A protein and the small-molecule ligand that binds it are described below.
Small molecule (SMILES): CC[C@H](C)[C@H](NC(=O)[C@H](C)NC(=O)[C@H](CC(N)=O)NC(=O)[C@H](CCCN=C(N)N)NC(=O)[C@H](CCCN=C(N)N)NC(=O)CNC(=O)[C@@H](NC(=O)[C@H](CCCN=C(N)N)NC(=O)CNC(=O)[C@H](CO)NC(=O)[C@H](C)NC(=O)[C@@H](NC(=O)[C@H](Cc1ccccc1)NC(=O)[C@H](CC(=O)O)NC(=O)[C@H](C)NC(=O)[C@H](Cc1ccc(O)cc1)NC(=O)[C@@H](NC(=O)[C@@H](N)[C@@H](C)O)[C@@H](C)O)[C@@H](C)CC)[C@@H](C)O)C(=O)N[C@@H](CC1=NC=NC1)C(=O)N[C@@H](CC(=O)O)C(=O)O

Binding-site contacts:
Ligand atom NE contacts residue GLU204 of chain 1.A at 3.4 Å (salt-bridge).
Ligand atom NH2 contacts residue GLU171 of chain 1.A at 2.9 Å (salt-bridge).
Ligand atom O contacts residue CYS200 of chain 1.A at 3.2 Å.
Ligand atom NH2 contacts residue GLU231 of chain 1.A at 3.1 Å (salt-bridge).
Ligand atom NH1 contacts residue GLU231 of chain 1.A at 3.0 Å (salt-bridge).
Ligand atom CA contacts residue THR202 of chain 1.A at 3.5 Å.
Ligand atom N contacts residue GLU171 of chain 1.A at 2.8 Å (salt-bridge).
Ligand atom CA contacts residue ARG134 of chain 1.A at 3.4 Å.
Ligand atom ND1 contacts residue GLN85 of chain 1.A at 3.2 Å (h-bond).
Ligand atom NH1 contacts residue ASP329 of chain 1.A at 2.9 Å (salt-bridge).
Ligand atom CG2 contacts residue TYR236 of chain 1.A at 3.4 Å (hydrophobic).
Ligand atom CG1 contacts residue GLY201 of chain 1.A at 3.2 Å.
Ligand atom CG contacts residue GLU204 of chain 1.A at 3.5 Å.
Ligand atom CG contacts residue ALA241 of chain 1.A at 3.5 Å (hydrophobic).
Ligand atom O contacts residue GLY201 of chain 1.A at 3.3 Å (h-bond).
Ligand atom N contacts residue PHE130 of chain 1.A at 3.5 Å.
Ligand atom CB contacts residue GLU171 of chain 1.A at 3.5 Å.
Ligand atom N contacts residue ASP242 of chain 1.A at 3.0 Å (salt-bridge).
Ligand atom NH1 contacts residue GLU204 of chain 1.A at 3.0 Å (salt-bridge).
Ligand atom O contacts residue ARG134 of chain 1.A at 2.3 Å (salt-bridge).
Ligand atom O contacts residue PHE130 of chain 1.A at 3.4 Å.
Ligand atom CD1 contacts residue LEU199 of chain 1.A at 3.5 Å (hydrophobic).
Ligand atom C contacts residue GLY201 of chain 1.A at 3.3 Å.
Ligand atom NE contacts residue GLU171 of chain 1.A at 2.9 Å (salt-bridge).
Ligand atom CZ contacts residue GLU128 of chain 1.A at 3.5 Å.
Ligand atom NH2 contacts residue SER131 of chain 1.A at 3.5 Å (h-bond).
Ligand atom C contacts residue ARG134 of chain 1.A at 3.0 Å.
Ligand atom CD contacts residue GLU204 of chain 1.A at 2.8 Å.
Ligand atom O contacts residue LEU199 of chain 1.A at 3.4 Å (h-bond).
Ligand atom CA contacts residue LEU199 of chain 1.A at 3.3 Å (hydrophobic).
Ligand atom NH2 contacts residue GLU128 of chain 1.A at 3.2 Å (salt-bridge).
Ligand atom O contacts residue LYS169 of chain 1.A at 3.3 Å.
Ligand atom NH1 contacts residue PRO237 of chain 1.A at 3.5 Å.
Ligand atom NE contacts residue GLU128 of chain 1.A at 3.0 Å (salt-bridge).
Ligand atom CA contacts residue GLY201 of chain 1.A at 3.2 Å.
Ligand atom C contacts residue PHE130 of chain 1.A at 3.4 Å (hydrophobic).
Ligand atom N contacts residue GLY201 of chain 1.A at 2.6 Å (h-bond).
Ligand atom CZ contacts residue ARG134 of chain 1.A at 3.5 Å.
Ligand atom NH2 contacts residue PRO244 of chain 1.A at 3.6 Å.
Ligand atom NH2 contacts residue ARG134 of chain 1.A at 3.4 Å (salt-bridge).

Sequence of chain 1.A:
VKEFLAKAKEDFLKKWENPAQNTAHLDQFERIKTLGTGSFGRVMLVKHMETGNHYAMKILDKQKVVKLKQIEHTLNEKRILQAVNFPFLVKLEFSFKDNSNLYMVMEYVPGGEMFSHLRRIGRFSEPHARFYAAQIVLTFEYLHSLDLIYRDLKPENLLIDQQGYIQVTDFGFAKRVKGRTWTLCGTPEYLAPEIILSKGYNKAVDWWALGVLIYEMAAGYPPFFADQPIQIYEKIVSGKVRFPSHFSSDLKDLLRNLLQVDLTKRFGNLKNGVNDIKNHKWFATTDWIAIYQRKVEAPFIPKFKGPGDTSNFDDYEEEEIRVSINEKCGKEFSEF